Binding-site contacts:
Ligand atom C8 contacts residue PRO77 of chain 2.B at 3.1 Å (hydrophobic).
Ligand atom C4 contacts residue ASN228 of chain 2.D at 4.2 Å.
Ligand atom C1 contacts residue THR230 of chain 2.D at 4.1 Å.
Ligand atom O5 contacts residue ASN228 of chain 2.D at 2.3 Å (h-bond).
Ligand atom C7 contacts residue ASN228 of chain 2.D at 3.0 Å.
Ligand atom C7 contacts residue SER268 of chain 2.D at 4.3 Å.
Ligand atom C8 contacts residue SER268 of chain 2.D at 3.3 Å.
Ligand atom O7 contacts residue THR230 of chain 2.D at 4.2 Å.
Ligand atom N2 contacts residue ASN228 of chain 2.D at 2.9 Å (h-bond).
Ligand atom C2 contacts residue ASN228 of chain 2.D at 2.5 Å.
Ligand atom N2 contacts residue THR230 of chain 2.D at 3.5 Å (h-bond).
Ligand atom C8 contacts residue ASN228 of chain 2.D at 4.3 Å.
Ligand atom C8 contacts residue THR230 of chain 2.D at 3.0 Å.
Ligand atom C8 contacts residue TRP90 of chain 2.D at 4.5 Å (hydrophobic).
Ligand atom O7 contacts residue ASN228 of chain 2.D at 2.6 Å (h-bond).
Ligand atom C1 contacts residue ASN228 of chain 2.D at 1.4 Å.
Ligand atom C3 contacts residue ASN228 of chain 2.D at 3.8 Å.
Ligand atom C7 contacts residue THR230 of chain 2.D at 3.4 Å.
Ligand atom C5 contacts residue ASN228 of chain 2.D at 3.7 Å.
Ligand atom C8 contacts residue GLU269 of chain 2.D at 4.1 Å.
Ligand atom C8 contacts residue VAL78 of chain 2.B at 3.6 Å (hydrophobic).
Ligand atom O7 contacts residue SER268 of chain 2.D at 4.3 Å.
Ligand atom O6 contacts residue ASN228 of chain 2.D at 4.2 Å.

Sequence of chain 2.D:
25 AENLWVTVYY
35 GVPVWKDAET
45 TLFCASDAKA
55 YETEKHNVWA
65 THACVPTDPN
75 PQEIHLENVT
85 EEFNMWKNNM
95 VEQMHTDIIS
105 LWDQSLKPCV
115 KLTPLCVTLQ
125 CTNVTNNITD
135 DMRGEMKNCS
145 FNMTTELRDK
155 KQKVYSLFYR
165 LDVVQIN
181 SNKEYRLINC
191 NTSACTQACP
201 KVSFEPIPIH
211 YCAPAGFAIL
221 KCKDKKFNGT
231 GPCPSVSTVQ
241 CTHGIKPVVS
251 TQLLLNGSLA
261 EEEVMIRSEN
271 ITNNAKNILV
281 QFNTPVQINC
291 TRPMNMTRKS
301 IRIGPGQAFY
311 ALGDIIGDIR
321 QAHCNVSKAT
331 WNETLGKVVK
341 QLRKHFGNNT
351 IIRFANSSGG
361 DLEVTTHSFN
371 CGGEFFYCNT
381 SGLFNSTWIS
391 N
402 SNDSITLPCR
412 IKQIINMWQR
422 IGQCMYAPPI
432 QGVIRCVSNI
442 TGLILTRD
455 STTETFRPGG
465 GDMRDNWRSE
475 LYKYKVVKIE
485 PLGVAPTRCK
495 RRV

Sequence of chain 2.B:
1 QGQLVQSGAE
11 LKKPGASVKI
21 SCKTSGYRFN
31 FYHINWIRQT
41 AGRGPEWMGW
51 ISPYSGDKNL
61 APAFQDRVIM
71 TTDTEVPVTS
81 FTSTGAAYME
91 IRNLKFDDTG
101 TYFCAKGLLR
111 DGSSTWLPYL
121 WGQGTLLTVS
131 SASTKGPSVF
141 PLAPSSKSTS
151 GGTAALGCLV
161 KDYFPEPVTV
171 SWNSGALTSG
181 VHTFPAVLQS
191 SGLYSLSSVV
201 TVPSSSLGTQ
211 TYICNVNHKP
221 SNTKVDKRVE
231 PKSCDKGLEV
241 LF

The small molecule below binds the protein below.
Small molecule (SMILES): CC(=O)N[C@H]1[C@H](O[C@H]2[C@H](O)[C@@H](NC(C)=O)CO[C@@H]2CO)O[C@H](CO)[C@@H](O)[C@@H]1O